Sequence of chain 1.B:
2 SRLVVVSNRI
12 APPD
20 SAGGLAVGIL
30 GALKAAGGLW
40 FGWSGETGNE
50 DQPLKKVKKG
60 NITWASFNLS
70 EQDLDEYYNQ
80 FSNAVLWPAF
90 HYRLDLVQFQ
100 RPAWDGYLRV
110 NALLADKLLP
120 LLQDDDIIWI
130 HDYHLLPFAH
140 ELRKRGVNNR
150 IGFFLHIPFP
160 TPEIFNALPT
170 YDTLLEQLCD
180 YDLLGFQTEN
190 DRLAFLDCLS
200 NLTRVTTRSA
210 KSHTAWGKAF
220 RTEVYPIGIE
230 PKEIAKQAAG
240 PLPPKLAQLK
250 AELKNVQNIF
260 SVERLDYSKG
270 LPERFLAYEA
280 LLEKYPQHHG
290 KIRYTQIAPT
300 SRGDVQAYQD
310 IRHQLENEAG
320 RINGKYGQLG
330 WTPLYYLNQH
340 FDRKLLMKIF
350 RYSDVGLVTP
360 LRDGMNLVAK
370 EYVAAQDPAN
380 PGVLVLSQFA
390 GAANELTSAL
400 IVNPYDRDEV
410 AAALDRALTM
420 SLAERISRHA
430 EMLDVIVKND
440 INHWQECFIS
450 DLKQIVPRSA

This protein binds this small molecule.
Small molecule (SMILES): O=P(O)(O)OC[C@H]1C[C@H](N[C@H]2C=C(CO)[C@@H](O)[C@H](O)[C@H]2O)[C@H](O)[C@@H](O)[C@@H]1O

Binding-site contacts:
Ligand atom CAV contacts residue UDP1 of chain 1.L at 3.4 Å.
Ligand atom OAO contacts residue TYR132 of chain 1.B at 3.6 Å.
Ligand atom OAX contacts residue ARG301 of chain 1.B at 3.1 Å (salt-bridge).
Ligand atom OAP contacts residue HIS133 of chain 1.B at 3.6 Å.
Ligand atom OAS contacts residue ASN365 of chain 1.B at 3.3 Å (h-bond).
Ligand atom OAQ contacts residue LEU24 of chain 1.B at 3.4 Å (h-bond).
Ligand atom OAR contacts residue UDP1 of chain 1.L at 2.5 Å (h-bond).
Ligand atom OAY contacts residue ARG10 of chain 1.B at 3.2 Å (salt-bridge).
Ligand atom OAP contacts residue ASP131 of chain 1.B at 2.7 Å (salt-bridge).
Ligand atom CAM contacts residue UDP1 of chain 1.L at 3.4 Å.
Ligand atom OAW contacts residue ARG301 of chain 1.B at 3.0 Å (salt-bridge).
Ligand atom OAP contacts residue LEU24 of chain 1.B at 3.6 Å.
Ligand atom OAT contacts residue UDP1 of chain 1.L at 2.7 Å (h-bond).
Ligand atom OAR contacts residue LEU366 of chain 1.B at 3.5 Å (h-bond).
Ligand atom CAA contacts residue UDP1 of chain 1.L at 3.4 Å.
Ligand atom CAC contacts residue ASP131 of chain 1.B at 3.4 Å.
Ligand atom CAG contacts residue ALA21 of chain 1.B at 3.6 Å (hydrophobic).
Ligand atom CAL contacts residue HIS155 of chain 1.B at 3.6 Å.
Ligand atom CAB contacts residue ASP131 of chain 1.B at 3.4 Å.
Ligand atom OAQ contacts residue GLY23 of chain 1.B at 3.2 Å (h-bond).
Ligand atom OAT contacts residue TRP86 of chain 1.B at 3.5 Å.
Ligand atom OAS contacts residue GLY363 of chain 1.B at 3.1 Å (h-bond).
Ligand atom OAQ contacts residue ILE226 of chain 1.B at 3.5 Å.
Ligand atom CAH contacts residue UDP1 of chain 1.L at 3.4 Å.
Ligand atom OAS contacts residue MET364 of chain 1.B at 3.0 Å (h-bond).
Ligand atom OAZ contacts residue ARG10 of chain 1.B at 2.9 Å (salt-bridge).
Ligand atom CAI contacts residue UDP1 of chain 1.L at 3.4 Å.
Ligand atom OAO contacts residue ILE156 of chain 1.B at 3.4 Å.
Ligand atom NAN contacts residue UDP1 of chain 1.L at 2.5 Å (h-bond).
Ligand atom OAX contacts residue TYR77 of chain 1.B at 2.6 Å (h-bond).
Ligand atom OAQ contacts residue HIS155 of chain 1.B at 2.6 Å (h-bond).
Ligand atom OAR contacts residue ASN365 of chain 1.B at 2.9 Å (h-bond).
Ligand atom OAT contacts residue ASP362 of chain 1.B at 3.6 Å (salt-bridge).
Ligand atom CAD contacts residue GLY23 of chain 1.B at 3.7 Å.
Ligand atom OAS contacts residue ASP362 of chain 1.B at 2.6 Å (salt-bridge).
Ligand atom CAJ contacts residue UDP1 of chain 1.L at 3.6 Å.
Ligand atom CAV contacts residue ARG263 of chain 1.B at 3.6 Å.
Ligand atom OAO contacts residue ASP131 of chain 1.B at 2.5 Å (salt-bridge).
Ligand atom OAR contacts residue MET364 of chain 1.B at 3.6 Å.
Ligand atom OAU contacts residue ARG10 of chain 1.B at 3.4 Å.